Sequence of chain 29.C:
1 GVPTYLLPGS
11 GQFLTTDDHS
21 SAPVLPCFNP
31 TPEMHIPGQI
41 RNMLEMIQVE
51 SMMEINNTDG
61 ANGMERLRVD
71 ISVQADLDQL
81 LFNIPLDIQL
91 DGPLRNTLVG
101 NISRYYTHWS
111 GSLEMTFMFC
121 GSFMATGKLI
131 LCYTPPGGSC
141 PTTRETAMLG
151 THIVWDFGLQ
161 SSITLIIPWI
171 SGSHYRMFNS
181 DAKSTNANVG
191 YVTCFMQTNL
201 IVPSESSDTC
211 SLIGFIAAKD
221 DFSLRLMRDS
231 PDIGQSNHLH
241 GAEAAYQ

Binding-site contacts:
Ligand atom C4 contacts residue ASN275 of chain 29.A at 3.8 Å.
Ligand atom C10 contacts residue PRO231 of chain 29.C at 3.9 Å (hydrophobic).
Ligand atom C11 contacts residue GLY234 of chain 29.C at 3.9 Å.
Ligand atom C4 contacts residue ARG104 of chain 29.C at 4.0 Å.
Ligand atom C4 contacts residue PRO231 of chain 29.C at 3.4 Å (hydrophobic).
Ligand atom O6 contacts residue PRO274 of chain 29.A at 3.7 Å.
Ligand atom C3 contacts residue ARG104 of chain 29.C at 3.9 Å.
Ligand atom O4 contacts residue ASP91 of chain 29.C at 2.8 Å (salt-bridge).
Ligand atom O6 contacts residue ASP91 of chain 29.C at 3.3 Å.
Ligand atom C5 contacts residue PRO231 of chain 29.C at 3.6 Å (hydrophobic).
Ligand atom C6 contacts residue ASP91 of chain 29.C at 3.9 Å.
Ligand atom O3 contacts residue GLY282 of chain 29.A at 3.4 Å.
Ligand atom C4 contacts residue ASP232 of chain 29.C at 3.5 Å.
Ligand atom O1B contacts residue ARG104 of chain 29.C at 2.8 Å (salt-bridge).
Ligand atom C4 contacts residue PRO274 of chain 29.A at 4.0 Å (hydrophobic).
Ligand atom C10 contacts residue ASN275 of chain 29.A at 3.2 Å.
Ligand atom C6 contacts residue PRO231 of chain 29.C at 4.0 Å (hydrophobic).
Ligand atom O3 contacts residue ASP91 of chain 29.C at 4.0 Å.
Ligand atom C5 contacts residue PRO274 of chain 29.A at 3.9 Å (hydrophobic).
Ligand atom C3 contacts residue PRO274 of chain 29.A at 4.1 Å (hydrophobic).
Ligand atom C4 contacts residue ASP91 of chain 29.C at 3.3 Å.
Ligand atom O3 contacts residue PRO274 of chain 29.A at 3.9 Å.
Ligand atom O4 contacts residue ASN275 of chain 29.A at 3.0 Å (h-bond).
Ligand atom C11 contacts residue PRO231 of chain 29.C at 4.0 Å (hydrophobic).
Ligand atom N5 contacts residue ASN275 of chain 29.A at 3.5 Å (h-bond).
Ligand atom C3 contacts residue PRO274 of chain 29.A at 3.8 Å (hydrophobic).
Ligand atom N5 contacts residue PRO231 of chain 29.C at 2.9 Å (h-bond).
Ligand atom C1 contacts residue ARG104 of chain 29.C at 3.7 Å.
Ligand atom C11 contacts residue ASP232 of chain 29.C at 3.8 Å.
Ligand atom O7 contacts residue PRO274 of chain 29.A at 3.4 Å.
Ligand atom O10 contacts residue ASN275 of chain 29.A at 2.9 Å (h-bond).
Ligand atom C5 contacts residue ASN275 of chain 29.A at 3.5 Å.
Ligand atom C3 contacts residue ARG95 of chain 29.C at 3.9 Å.
Ligand atom C3 contacts residue ASP232 of chain 29.C at 4.1 Å.
Ligand atom O4 contacts residue PRO231 of chain 29.C at 3.8 Å.
Ligand atom O7 contacts residue SER180 of chain 29.C at 3.7 Å.
Ligand atom O10 contacts residue ARG270 of chain 29.A at 4.0 Å.
Ligand atom O4 contacts residue ASP232 of chain 29.C at 2.8 Å (salt-bridge).
Ligand atom C11 contacts residue ILE233 of chain 29.C at 3.8 Å (hydrophobic).
Ligand atom O4 contacts residue ARG95 of chain 29.C at 3.6 Å.

The protein below binds the small molecule below.
Small molecule (SMILES): CC(=O)N[C@@H]1[C@@H](O)[C@H](O[C@@H]2O[C@H](CO[C@]3(C(=O)O)C[C@H](O)[C@@H](NC(C)=O)[C@H]([C@H](O)[C@H](O)CO)O3)[C@H](O)[C@H](O)[C@H]2O)[C@@H](CO)O[C@H]1O

Sequence of chain 29.A:
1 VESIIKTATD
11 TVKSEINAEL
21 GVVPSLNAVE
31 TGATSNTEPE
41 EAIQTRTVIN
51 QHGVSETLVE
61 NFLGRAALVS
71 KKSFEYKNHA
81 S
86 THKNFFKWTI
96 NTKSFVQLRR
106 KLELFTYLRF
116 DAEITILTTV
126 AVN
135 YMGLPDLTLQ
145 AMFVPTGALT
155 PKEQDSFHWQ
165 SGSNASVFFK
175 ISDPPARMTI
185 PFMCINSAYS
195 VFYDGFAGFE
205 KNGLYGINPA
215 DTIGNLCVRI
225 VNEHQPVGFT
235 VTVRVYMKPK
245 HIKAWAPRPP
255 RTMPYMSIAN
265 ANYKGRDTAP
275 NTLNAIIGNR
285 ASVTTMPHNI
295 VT